Sequence of chain 1.C:
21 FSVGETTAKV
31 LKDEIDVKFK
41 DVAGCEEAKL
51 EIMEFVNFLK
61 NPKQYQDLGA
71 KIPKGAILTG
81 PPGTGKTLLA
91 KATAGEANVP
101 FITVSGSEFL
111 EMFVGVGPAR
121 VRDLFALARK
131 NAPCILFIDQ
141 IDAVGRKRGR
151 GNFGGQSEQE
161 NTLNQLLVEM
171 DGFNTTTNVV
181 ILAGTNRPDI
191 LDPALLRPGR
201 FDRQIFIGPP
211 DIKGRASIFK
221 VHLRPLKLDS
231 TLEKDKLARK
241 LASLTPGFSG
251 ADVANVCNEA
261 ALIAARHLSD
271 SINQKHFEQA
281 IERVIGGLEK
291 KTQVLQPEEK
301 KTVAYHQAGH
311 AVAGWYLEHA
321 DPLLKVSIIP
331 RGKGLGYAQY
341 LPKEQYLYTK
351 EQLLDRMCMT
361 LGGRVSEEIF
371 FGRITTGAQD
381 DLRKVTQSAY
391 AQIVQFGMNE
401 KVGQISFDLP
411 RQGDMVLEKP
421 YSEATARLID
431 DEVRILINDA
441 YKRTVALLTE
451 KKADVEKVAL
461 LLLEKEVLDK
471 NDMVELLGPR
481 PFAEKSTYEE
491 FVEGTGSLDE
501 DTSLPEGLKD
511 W

Sequence of chain 1.E:
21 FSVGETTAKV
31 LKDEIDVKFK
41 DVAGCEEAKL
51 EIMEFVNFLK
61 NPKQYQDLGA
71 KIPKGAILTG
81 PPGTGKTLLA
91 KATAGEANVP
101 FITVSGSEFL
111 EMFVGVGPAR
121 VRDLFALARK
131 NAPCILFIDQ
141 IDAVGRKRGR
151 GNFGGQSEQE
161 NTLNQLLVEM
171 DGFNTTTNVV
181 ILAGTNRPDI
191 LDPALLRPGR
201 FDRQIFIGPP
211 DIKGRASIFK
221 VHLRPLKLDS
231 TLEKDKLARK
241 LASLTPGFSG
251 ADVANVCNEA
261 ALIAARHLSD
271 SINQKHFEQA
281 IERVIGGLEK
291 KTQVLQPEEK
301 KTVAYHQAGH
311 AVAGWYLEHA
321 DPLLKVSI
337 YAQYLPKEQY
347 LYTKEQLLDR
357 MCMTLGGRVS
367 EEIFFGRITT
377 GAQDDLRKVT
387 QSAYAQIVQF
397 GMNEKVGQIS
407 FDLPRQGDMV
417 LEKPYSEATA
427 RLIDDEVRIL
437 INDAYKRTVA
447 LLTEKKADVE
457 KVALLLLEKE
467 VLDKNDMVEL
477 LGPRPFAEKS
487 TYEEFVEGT

A small-molecule ligand and the protein it binds are described below.
Small molecule (SMILES): C[C@H](N)C(=O)N[C@@H](C)C(=O)N[C@@H](C)C(=O)N[C@@H](C)C(=O)N[C@@H](C)C(=O)N[C@@H](C)C(=O)N[C@@H](C)C(=O)N[C@@H](C)C(=O)N[C@@H](C)C(=O)N[C@@H](C)C(=O)N[C@@H](C)C=O

Sequence of chain 1.B:
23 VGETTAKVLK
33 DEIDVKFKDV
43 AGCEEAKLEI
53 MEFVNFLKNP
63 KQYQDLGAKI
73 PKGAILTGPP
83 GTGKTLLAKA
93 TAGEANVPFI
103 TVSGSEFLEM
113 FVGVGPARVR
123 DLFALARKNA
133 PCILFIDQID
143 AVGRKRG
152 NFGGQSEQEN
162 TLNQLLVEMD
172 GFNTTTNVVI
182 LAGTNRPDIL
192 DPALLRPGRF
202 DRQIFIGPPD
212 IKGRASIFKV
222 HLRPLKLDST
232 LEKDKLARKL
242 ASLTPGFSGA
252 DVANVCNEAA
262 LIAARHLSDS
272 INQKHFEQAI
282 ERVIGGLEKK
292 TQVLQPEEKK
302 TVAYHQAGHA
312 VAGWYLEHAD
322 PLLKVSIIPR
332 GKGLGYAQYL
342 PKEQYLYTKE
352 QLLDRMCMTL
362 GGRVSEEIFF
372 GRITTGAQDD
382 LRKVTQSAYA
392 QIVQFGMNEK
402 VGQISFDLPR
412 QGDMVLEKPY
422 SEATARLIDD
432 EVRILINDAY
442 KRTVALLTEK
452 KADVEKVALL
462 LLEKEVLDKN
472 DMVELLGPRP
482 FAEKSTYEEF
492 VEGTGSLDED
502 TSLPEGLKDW

Sequence of chain 1.D:
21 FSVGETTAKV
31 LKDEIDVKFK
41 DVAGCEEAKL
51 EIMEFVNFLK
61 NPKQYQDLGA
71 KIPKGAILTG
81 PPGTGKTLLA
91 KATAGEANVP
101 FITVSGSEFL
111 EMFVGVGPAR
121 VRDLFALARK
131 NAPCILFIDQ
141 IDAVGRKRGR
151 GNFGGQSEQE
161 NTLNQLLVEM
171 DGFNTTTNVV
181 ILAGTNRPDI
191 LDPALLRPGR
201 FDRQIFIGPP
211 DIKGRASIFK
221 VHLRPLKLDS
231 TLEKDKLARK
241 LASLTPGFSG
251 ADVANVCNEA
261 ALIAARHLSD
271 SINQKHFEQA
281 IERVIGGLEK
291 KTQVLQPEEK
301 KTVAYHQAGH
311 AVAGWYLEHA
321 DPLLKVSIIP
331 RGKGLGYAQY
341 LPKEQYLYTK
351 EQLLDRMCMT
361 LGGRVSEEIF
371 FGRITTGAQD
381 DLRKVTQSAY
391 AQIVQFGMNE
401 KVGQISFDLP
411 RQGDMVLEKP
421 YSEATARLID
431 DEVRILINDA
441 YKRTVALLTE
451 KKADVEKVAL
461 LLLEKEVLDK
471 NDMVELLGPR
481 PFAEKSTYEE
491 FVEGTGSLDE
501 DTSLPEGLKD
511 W

Binding-site contacts:
Ligand atom CB contacts residue VAL114 of chain 1.C at 3.7 Å (hydrophobic).
Ligand atom CA contacts residue VAL114 of chain 1.C at 3.9 Å (hydrophobic).
Ligand atom O contacts residue PHE153 of chain 1.C at 3.5 Å.
Ligand atom C contacts residue PHE153 of chain 1.C at 4.0 Å (hydrophobic).
Ligand atom CB contacts residue VAL114 of chain 1.E at 3.9 Å (hydrophobic).
Ligand atom CB contacts residue PHE113 of chain 1.E at 3.8 Å (hydrophobic).
Ligand atom O contacts residue VAL114 of chain 1.C at 3.8 Å.
Ligand atom O contacts residue MET112 of chain 1.D at 3.8 Å.
Ligand atom CB contacts residue VAL114 of chain 1.D at 3.8 Å (hydrophobic).
Ligand atom O contacts residue PHE113 of chain 1.C at 3.2 Å.
Ligand atom CA contacts residue PHE153 of chain 1.C at 3.6 Å (hydrophobic).
Ligand atom O contacts residue VAL114 of chain 1.D at 3.5 Å (h-bond).
Ligand atom CB contacts residue PHE153 of chain 1.B at 3.6 Å (hydrophobic).
Ligand atom O contacts residue PHE113 of chain 1.E at 3.4 Å.
Ligand atom CB contacts residue PHE113 of chain 1.D at 4.0 Å (hydrophobic).
Ligand atom C contacts residue MET112 of chain 1.E at 3.8 Å (hydrophobic).
Ligand atom C contacts residue MET112 of chain 1.B at 3.8 Å (hydrophobic).
Ligand atom O contacts residue PHE113 of chain 1.B at 3.3 Å.
Ligand atom CB contacts residue VAL114 of chain 1.B at 3.7 Å (hydrophobic).
Ligand atom O contacts residue MET112 of chain 1.C at 3.2 Å (h-bond).
Ligand atom CB contacts residue MET112 of chain 1.C at 3.9 Å (hydrophobic).
Ligand atom CB contacts residue PHE113 of chain 1.C at 3.6 Å (hydrophobic).
Ligand atom CB contacts residue MET112 of chain 1.E at 3.4 Å (hydrophobic).
Ligand atom N contacts residue PHE153 of chain 1.C at 3.5 Å.
Ligand atom N contacts residue MET112 of chain 1.D at 3.4 Å (h-bond).
Ligand atom O contacts residue PHE113 of chain 1.D at 3.2 Å.
Ligand atom CA contacts residue GLY154 of chain 1.E at 3.9 Å.
Ligand atom O contacts residue VAL114 of chain 1.E at 3.1 Å (h-bond).
Ligand atom N contacts residue GLY154 of chain 1.E at 2.8 Å (h-bond).
Ligand atom O contacts residue PHE153 of chain 1.B at 3.9 Å.
Ligand atom N contacts residue GLY155 of chain 1.E at 3.8 Å.
Ligand atom N contacts residue MET112 of chain 1.E at 3.2 Å (h-bond).
Ligand atom N contacts residue MET112 of chain 1.C at 3.6 Å.
Ligand atom CB contacts residue GLU158 of chain 1.C at 3.8 Å.
Ligand atom CA contacts residue MET112 of chain 1.E at 3.4 Å (hydrophobic).
Ligand atom O contacts residue MET112 of chain 1.B at 3.2 Å (h-bond).
Ligand atom O contacts residue VAL114 of chain 1.B at 2.9 Å (h-bond).
Ligand atom N contacts residue MET112 of chain 1.B at 3.1 Å (h-bond).
Ligand atom CA contacts residue MET112 of chain 1.B at 3.8 Å (hydrophobic).
Ligand atom N contacts residue VAL114 of chain 1.C at 3.9 Å.